Sequence of chain 1.N:
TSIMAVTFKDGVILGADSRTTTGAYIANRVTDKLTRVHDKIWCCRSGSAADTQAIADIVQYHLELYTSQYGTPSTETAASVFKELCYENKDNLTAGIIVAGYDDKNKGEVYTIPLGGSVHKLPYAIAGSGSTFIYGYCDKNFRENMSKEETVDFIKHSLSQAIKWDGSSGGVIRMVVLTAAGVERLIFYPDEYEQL

Binding-site contacts:
Ligand atom O48 contacts residue THR1 of chain 1.N at 2.3 Å (h-bond).
Ligand atom O40 contacts residue THR21 of chain 1.N at 3.1 Å (h-bond).
Ligand atom O21 contacts residue THR21 of chain 1.N at 3.7 Å.
Ligand atom C8 contacts residue THR22 of chain 1.N at 3.8 Å.
Ligand atom C59 contacts residue THR1 of chain 1.N at 2.5 Å.
Ligand atom C26 contacts residue ASP120 of chain 1.H at 3.8 Å.
Ligand atom C42 contacts residue THR1 of chain 1.N at 2.3 Å.
Ligand atom O48 contacts residue GLY47 of chain 1.N at 2.9 Å (h-bond).
Ligand atom N41 contacts residue THR1 of chain 1.N at 3.7 Å.
Ligand atom C42 contacts residue GLY47 of chain 1.N at 3.8 Å.
Ligand atom C47 contacts residue THR1 of chain 1.N at 1.4 Å.
Ligand atom C43 contacts residue GLY47 of chain 1.N at 3.4 Å.
Ligand atom C26 contacts residue HIS114 of chain 1.H at 3.4 Å.
Ligand atom O21 contacts residue THR22 of chain 1.N at 3.5 Å.
Ligand atom O60 contacts residue THR1 of chain 1.N at 3.0 Å (h-bond).
Ligand atom C43 contacts residue THR1 of chain 1.N at 2.7 Å.
Ligand atom N30 contacts residue THR21 of chain 1.N at 3.0 Å (h-bond).
Ligand atom O29 contacts residue ALA49 of chain 1.N at 3.1 Å (h-bond).
Ligand atom C24 contacts residue THR20 of chain 1.N at 3.7 Å.
Ligand atom C44 contacts residue THR1 of chain 1.N at 3.6 Å.
Ligand atom C46 contacts residue THR20 of chain 1.N at 3.5 Å.
Ligand atom C27 contacts residue THR22 of chain 1.N at 3.0 Å.
Ligand atom O48 contacts residue SER46 of chain 1.N at 3.5 Å.
Ligand atom O40 contacts residue THR20 of chain 1.N at 3.3 Å.
Ligand atom N41 contacts residue GLY47 of chain 1.N at 2.9 Å (h-bond).
Ligand atom C31 contacts residue GLY47 of chain 1.N at 3.4 Å.
Ligand atom C51 contacts residue THR1 of chain 1.N at 1.5 Å.
Ligand atom C28 contacts residue THR21 of chain 1.N at 3.8 Å.
Ligand atom C13 contacts residue HIS116 of chain 1.H at 3.6 Å.
Ligand atom C58 contacts residue THR1 of chain 1.N at 2.5 Å.
Ligand atom C38 contacts residue GLY47 of chain 1.N at 3.5 Å.
Ligand atom C45 contacts residue ARG45 of chain 1.N at 3.4 Å.
Ligand atom O9 contacts residue THR22 of chain 1.N at 3.5 Å.
Ligand atom C38 contacts residue SER48 of chain 1.N at 3.8 Å.
Ligand atom N4 contacts residue THR22 of chain 1.N at 3.5 Å.
Ligand atom C23 contacts residue THR21 of chain 1.N at 3.5 Å.
Ligand atom C26 contacts residue SER118 of chain 1.H at 3.5 Å.
Ligand atom C39 contacts residue GLY47 of chain 1.N at 3.6 Å.
Ligand atom C58 contacts residue SER168 of chain 1.N at 3.3 Å.
Ligand atom C3 contacts residue THR22 of chain 1.N at 3.8 Å.

A small-molecule ligand and the protein it binds are described below.
Small molecule (SMILES): CC(C)C[C@H](NC(=O)[C@H](CCc1ccccc1)NC(=O)CN1CCOCC1)C(=O)N[C@@H](Cc1ccccc1)C(=O)N[C@@H](CC(C)C)[C@@H](O)[C@H](C)CO

Sequence of chain 1.H:
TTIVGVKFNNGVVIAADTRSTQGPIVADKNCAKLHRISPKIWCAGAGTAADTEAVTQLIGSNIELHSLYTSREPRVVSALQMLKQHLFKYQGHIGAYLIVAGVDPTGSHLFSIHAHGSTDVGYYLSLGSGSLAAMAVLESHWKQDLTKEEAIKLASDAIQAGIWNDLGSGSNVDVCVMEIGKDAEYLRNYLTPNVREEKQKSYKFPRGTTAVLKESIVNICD